Binding-site contacts:
Ligand atom CD1 contacts residue LEU239 of chain 1.C at 4.0 Å (hydrophobic).
Ligand atom C contacts residue GLU242 of chain 1.C at 3.9 Å.
Ligand atom CD2 contacts residue LEU243 of chain 1.C at 3.8 Å (hydrophobic).
Ligand atom CD2 contacts residue PHE77 of chain 1.C at 4.3 Å (hydrophobic).
Ligand atom N contacts residue GLU242 of chain 1.C at 3.0 Å (salt-bridge).
Ligand atom CB contacts residue GLN85 of chain 1.C at 4.1 Å.
Ligand atom CG contacts residue GLN85 of chain 1.C at 4.3 Å.
Ligand atom NE2 contacts residue GLN82 of chain 1.C at 3.7 Å.
Ligand atom CA contacts residue GLU242 of chain 1.C at 3.8 Å.
Ligand atom CB contacts residue GLU242 of chain 1.C at 3.4 Å.
Ligand atom C contacts residue MET78 of chain 1.C at 4.3 Å (hydrophobic).
Ligand atom N contacts residue GLU242 of chain 1.C at 2.8 Å (salt-bridge).
Ligand atom ND1 contacts residue GLN82 of chain 1.C at 3.5 Å.
Ligand atom CD2 contacts residue LEU239 of chain 1.C at 4.0 Å (hydrophobic).
Ligand atom O contacts residue LYS72 of chain 1.C at 2.8 Å (salt-bridge).
Ligand atom CD2 contacts residue LYS72 of chain 1.C at 3.8 Å.
Ligand atom NE2 contacts residue GLN85 of chain 1.C at 2.7 Å (h-bond).
Ligand atom CG contacts residue GLN82 of chain 1.C at 3.6 Å.
Ligand atom CA contacts residue GLN82 of chain 1.C at 4.1 Å.
Ligand atom CE1 contacts residue GLN82 of chain 1.C at 3.4 Å.
Ligand atom CB contacts residue LEU239 of chain 1.C at 4.3 Å (hydrophobic).
Ligand atom CD1 contacts residue GLN85 of chain 1.C at 3.9 Å.
Ligand atom CD2 contacts residue GLN82 of chain 1.C at 3.8 Å.
Ligand atom CD2 contacts residue VAL68 of chain 1.C at 4.3 Å (hydrophobic).
Ligand atom CD1 contacts residue ILE86 of chain 1.C at 4.0 Å (hydrophobic).
Ligand atom ND1 contacts residue ILE86 of chain 1.C at 4.2 Å.
Ligand atom CE1 contacts residue GLN85 of chain 1.C at 3.4 Å.
Ligand atom CA contacts residue GLU242 of chain 1.C at 3.9 Å.
Ligand atom O contacts residue MET78 of chain 1.C at 3.3 Å.
Ligand atom CD2 contacts residue ILE86 of chain 1.C at 4.1 Å (hydrophobic).
Ligand atom C contacts residue LYS72 of chain 1.C at 4.0 Å.
Ligand atom CA contacts residue LEU239 of chain 1.C at 4.4 Å (hydrophobic).
Ligand atom CD2 contacts residue GLN85 of chain 1.C at 4.2 Å.
Ligand atom CB contacts residue GLN82 of chain 1.C at 3.7 Å.
Ligand atom CD2 contacts residue GLN85 of chain 1.C at 3.8 Å.
Ligand atom C contacts residue GLU242 of chain 1.C at 3.9 Å.
Ligand atom CE1 contacts residue ILE86 of chain 1.C at 4.3 Å (hydrophobic).
Ligand atom CD2 contacts residue LEU89 of chain 1.C at 3.9 Å (hydrophobic).
Ligand atom CD2 contacts residue PRO238 of chain 1.C at 4.2 Å (hydrophobic).
Ligand atom CD1 contacts residue LEU89 of chain 1.C at 4.0 Å (hydrophobic).

A small-molecule ligand and the protein it binds are described below.
Small molecule (SMILES): CC(C)C[C@H](NC(=O)[C@H](CC(C)C)NC(=O)[C@H](CC(C)C)NC(=O)[C@H](CCC(N)=O)NC(=O)[C@H](CC(C)C)NC(=O)[C@H](CC(C)C)NC(=O)[C@@H](N)[C@@H](C)O)C(=O)NCC(=O)N[C@H](C=O)Cc1cnc[nH]1

Sequence of chain 1.C:
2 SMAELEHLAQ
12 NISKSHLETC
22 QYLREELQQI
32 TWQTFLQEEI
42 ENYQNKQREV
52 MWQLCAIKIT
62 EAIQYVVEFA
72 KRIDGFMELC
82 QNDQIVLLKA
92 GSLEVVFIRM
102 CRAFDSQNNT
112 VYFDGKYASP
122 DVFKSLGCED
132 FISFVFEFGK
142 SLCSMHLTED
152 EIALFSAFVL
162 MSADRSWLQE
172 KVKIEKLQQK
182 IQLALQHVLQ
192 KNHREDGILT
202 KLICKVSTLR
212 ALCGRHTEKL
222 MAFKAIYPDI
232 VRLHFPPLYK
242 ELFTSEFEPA